Binding-site contacts:
Ligand atom CAB contacts residue LEU26 of chain 1.A at 4.0 Å (hydrophobic).
Ligand atom CAR contacts residue LEU146 of chain 1.A at 4.0 Å (hydrophobic).
Ligand atom CAT contacts residue VAL34 of chain 1.A at 4.0 Å (hydrophobic).
Ligand atom NAD contacts residue GLU92 of chain 1.A at 3.1 Å (salt-bridge).
Ligand atom CAG contacts residue LYS48 of chain 1.A at 3.7 Å.
Ligand atom C6 contacts residue ALA46 of chain 1.A at 3.4 Å (hydrophobic).
Ligand atom CAT contacts residue LEU146 of chain 1.A at 3.8 Å (hydrophobic).
Ligand atom C6 contacts residue LEU146 of chain 1.A at 3.7 Å (hydrophobic).
Ligand atom N3 contacts residue LEU26 of chain 1.A at 4.0 Å.
Ligand atom N1 contacts residue GLU92 of chain 1.A at 4.0 Å.
Ligand atom C6 contacts residue GLU92 of chain 1.A at 4.0 Å.
Ligand atom N3 contacts residue MET94 of chain 1.A at 3.7 Å.
Ligand atom C2 contacts residue MET94 of chain 1.A at 3.0 Å (hydrophobic).
Ligand atom CAB contacts residue VAL34 of chain 1.A at 4.0 Å (hydrophobic).
Ligand atom CAE contacts residue ILE89 of chain 1.A at 3.7 Å (hydrophobic).
Ligand atom N1 contacts residue TYR93 of chain 1.A at 3.9 Å.
Ligand atom CAH contacts residue ASP157 of chain 1.A at 3.4 Å.
Ligand atom C4 contacts residue LEU146 of chain 1.A at 3.9 Å (hydrophobic).
Ligand atom NAD contacts residue ALA46 of chain 1.A at 3.2 Å.
Ligand atom CAF contacts residue LEU146 of chain 1.A at 3.9 Å (hydrophobic).
Ligand atom NAZ contacts residue VAL34 of chain 1.A at 4.0 Å.
Ligand atom C5 contacts residue LEU146 of chain 1.A at 3.6 Å (hydrophobic).
Ligand atom OAP contacts residue MET67 of chain 1.A at 3.4 Å (h-bond).
Ligand atom NAO contacts residue VAL34 of chain 1.A at 3.8 Å.
Ligand atom CAL contacts residue ILE89 of chain 1.A at 4.0 Å (hydrophobic).
Ligand atom CAG contacts residue THR91 of chain 1.A at 3.4 Å.
Ligand atom NAD contacts residue THR91 of chain 1.A at 3.1 Å (h-bond).
Ligand atom NAZ contacts residue LEU146 of chain 1.A at 3.9 Å.
Ligand atom N1 contacts residue MET94 of chain 1.A at 2.9 Å (h-bond).
Ligand atom CAE contacts residue THR91 of chain 1.A at 3.3 Å.
Ligand atom CAC contacts residue SER98 of chain 1.A at 3.6 Å.
Ligand atom C6 contacts residue MET94 of chain 1.A at 4.0 Å (hydrophobic).
Ligand atom NAD contacts residue LEU146 of chain 1.A at 3.7 Å.
Ligand atom CAE contacts residue LYS48 of chain 1.A at 3.7 Å.
Ligand atom OAP contacts residue ILE89 of chain 1.A at 3.7 Å.
Ligand atom CAA contacts residue GLU63 of chain 1.A at 3.6 Å.
Ligand atom C2 contacts residue TYR93 of chain 1.A at 3.8 Å (hydrophobic).
Ligand atom N1 contacts residue ALA46 of chain 1.A at 3.5 Å.
Ligand atom CAC contacts residue LEU146 of chain 1.A at 3.7 Å (hydrophobic).
Ligand atom CAA contacts residue ALA64 of chain 1.A at 3.9 Å (hydrophobic).

Sequence of chain 1.A:
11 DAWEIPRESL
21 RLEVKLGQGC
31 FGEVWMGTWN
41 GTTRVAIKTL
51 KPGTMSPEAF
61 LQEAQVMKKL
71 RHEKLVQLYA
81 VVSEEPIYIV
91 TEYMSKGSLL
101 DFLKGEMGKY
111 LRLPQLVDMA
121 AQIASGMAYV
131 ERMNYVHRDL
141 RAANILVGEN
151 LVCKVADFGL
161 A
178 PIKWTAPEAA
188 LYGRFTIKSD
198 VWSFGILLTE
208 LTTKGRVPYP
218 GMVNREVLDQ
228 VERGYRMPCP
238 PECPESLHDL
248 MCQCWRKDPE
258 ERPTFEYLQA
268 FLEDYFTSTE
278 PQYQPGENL

A protein and the small-molecule ligand that binds it are described below.
Small molecule (SMILES): CCOc1ccc2cc(-c3nn(C(C)C)c4ncnc(N)c34)ccc2c1